The small molecule below binds the protein below.
Small molecule (SMILES): CCC(CC)O[C@@H]1C=C(C(=O)O)C[C@H](N)[C@H]1NC(C)=O

Binding-site contacts:
Ligand atom C2 contacts residue TYR320 of chain 1.C at 2.9 Å (hydrophobic).
Ligand atom C81 contacts residue SER165 of chain 1.C at 3.5 Å.
Ligand atom C9 contacts residue GLU195 of chain 1.C at 3.4 Å.
Ligand atom O1B contacts residue TYR320 of chain 1.C at 3.8 Å.
Ligand atom C1 contacts residue ARG286 of chain 1.C at 3.6 Å.
Ligand atom C1 contacts residue TYR320 of chain 1.C at 3.3 Å (hydrophobic).
Ligand atom C4 contacts residue TYR320 of chain 1.C at 3.6 Å (hydrophobic).
Ligand atom O1B contacts residue ARG286 of chain 1.C at 2.9 Å (salt-bridge).
Ligand atom C3 contacts residue GLU37 of chain 1.C at 3.9 Å.
Ligand atom C9 contacts residue ARG143 of chain 1.C at 3.9 Å.
Ligand atom C3 contacts residue ASP69 of chain 1.C at 3.3 Å.
Ligand atom C7 contacts residue TYR320 of chain 1.C at 3.2 Å (hydrophobic).
Ligand atom C91 contacts residue GLU195 of chain 1.C at 3.5 Å.
Ligand atom C5 contacts residue ASP69 of chain 1.C at 3.5 Å.
Ligand atom C91 contacts residue ARG211 of chain 1.C at 3.7 Å.
Ligand atom C11 contacts residue ARG70 of chain 1.C at 4.0 Å.
Ligand atom O10 contacts residue ASP69 of chain 1.C at 3.5 Å.
Ligand atom O1B contacts residue ARG36 of chain 1.C at 3.4 Å (salt-bridge).
Ligand atom N4 contacts residue GLU37 of chain 1.C at 3.1 Å (salt-bridge).
Ligand atom C1 contacts residue ARG211 of chain 1.C at 3.9 Å.
Ligand atom C7 contacts residue GLU196 of chain 1.C at 4.0 Å.
Ligand atom C8 contacts residue ARG143 of chain 1.C at 3.9 Å.
Ligand atom C4 contacts residue GLU196 of chain 1.C at 3.9 Å.
Ligand atom C6 contacts residue GLU196 of chain 1.C at 3.6 Å.
Ligand atom O1A contacts residue ARG286 of chain 1.C at 2.9 Å (salt-bridge).
Ligand atom O10 contacts residue ARG70 of chain 1.C at 2.9 Å (salt-bridge).
Ligand atom C11 contacts residue TRP97 of chain 1.C at 3.6 Å (hydrophobic).
Ligand atom C4 contacts residue GLU37 of chain 1.C at 3.9 Å.
Ligand atom C6 contacts residue TYR320 of chain 1.C at 3.8 Å (hydrophobic).
Ligand atom C81 contacts residue ARG143 of chain 1.C at 3.8 Å.
Ligand atom C82 contacts residue ARG143 of chain 1.C at 3.9 Å.
Ligand atom N4 contacts residue ASP69 of chain 1.C at 2.7 Å (salt-bridge).
Ligand atom C1 contacts residue TYR262 of chain 1.C at 3.9 Å (hydrophobic).
Ligand atom O1A contacts residue ARG211 of chain 1.C at 3.0 Å (salt-bridge).
Ligand atom O1A contacts residue TYR320 of chain 1.C at 3.8 Å.
Ligand atom O1A contacts residue TYR262 of chain 1.C at 3.1 Å (h-bond).
Ligand atom C7 contacts residue ARG211 of chain 1.C at 3.7 Å.
Ligand atom C91 contacts residue ASN213 of chain 1.C at 3.6 Å.
Ligand atom C3 contacts residue TYR320 of chain 1.C at 3.3 Å (hydrophobic).
Ligand atom C4 contacts residue ASP69 of chain 1.C at 3.3 Å.

Sequence of chain 1.C:
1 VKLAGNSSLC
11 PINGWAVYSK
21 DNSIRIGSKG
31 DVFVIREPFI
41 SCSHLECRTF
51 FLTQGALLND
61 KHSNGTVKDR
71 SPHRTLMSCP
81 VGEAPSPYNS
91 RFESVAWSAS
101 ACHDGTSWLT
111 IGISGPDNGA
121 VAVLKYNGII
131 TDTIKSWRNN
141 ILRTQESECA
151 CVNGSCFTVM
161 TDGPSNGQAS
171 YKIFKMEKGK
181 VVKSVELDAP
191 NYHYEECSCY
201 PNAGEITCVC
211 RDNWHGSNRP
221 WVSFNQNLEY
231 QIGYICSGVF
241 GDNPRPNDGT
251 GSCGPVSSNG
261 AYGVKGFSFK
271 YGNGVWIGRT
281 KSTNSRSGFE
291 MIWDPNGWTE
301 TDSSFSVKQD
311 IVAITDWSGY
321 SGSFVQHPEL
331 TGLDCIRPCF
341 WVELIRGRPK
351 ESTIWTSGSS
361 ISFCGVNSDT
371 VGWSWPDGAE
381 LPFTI